The protein below binds the small molecule below.
Small molecule (SMILES): NCCC[C@H](N)C(=O)O

Sequence of chain 1.C:
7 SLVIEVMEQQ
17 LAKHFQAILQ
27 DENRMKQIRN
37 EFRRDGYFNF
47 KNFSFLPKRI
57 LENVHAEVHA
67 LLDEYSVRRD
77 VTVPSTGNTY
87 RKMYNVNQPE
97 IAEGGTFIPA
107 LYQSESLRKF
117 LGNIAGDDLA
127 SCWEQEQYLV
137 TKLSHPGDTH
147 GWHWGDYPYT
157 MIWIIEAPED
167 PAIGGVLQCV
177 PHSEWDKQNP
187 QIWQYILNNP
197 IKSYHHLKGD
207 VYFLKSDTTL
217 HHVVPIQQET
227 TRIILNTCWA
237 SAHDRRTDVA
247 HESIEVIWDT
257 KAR

Binding-site contacts:
Ligand atom CD contacts residue AKG1 of chain 1.Z at 3.9 Å.
Ligand atom NE contacts residue GLU132 of chain 1.C at 3.2 Å (salt-bridge).
Ligand atom O contacts residue ARG87 of chain 1.C at 3.1 Å (salt-bridge).
Ligand atom N contacts residue TRP150 of chain 1.C at 3.0 Å (h-bond).
Ligand atom CB contacts residue TRP254 of chain 1.C at 3.6 Å (hydrophobic).
Ligand atom OXT contacts residue ILE253 of chain 1.C at 4.0 Å.
Ligand atom NE contacts residue ASN232 of chain 1.C at 3.4 Å (h-bond).
Ligand atom OXT contacts residue SER249 of chain 1.C at 3.3 Å.
Ligand atom OXT contacts residue THR82 of chain 1.C at 4.1 Å.
Ligand atom C contacts residue TRP150 of chain 1.C at 4.2 Å (hydrophobic).
Ligand atom CB contacts residue ILE250 of chain 1.C at 3.7 Å (hydrophobic).
Ligand atom CD contacts residue ASN232 of chain 1.C at 3.8 Å.
Ligand atom CD contacts residue LEU135 of chain 1.C at 3.8 Å (hydrophobic).
Ligand atom N contacts residue TRP181 of chain 1.C at 3.9 Å.
Ligand atom CD contacts residue GLU132 of chain 1.C at 3.7 Å.
Ligand atom C contacts residue ARG87 of chain 1.C at 3.5 Å.
Ligand atom CD contacts residue ILE250 of chain 1.C at 3.7 Å (hydrophobic).
Ligand atom CA contacts residue SER249 of chain 1.C at 3.8 Å.
Ligand atom NE contacts residue CYS234 of chain 1.C at 4.2 Å.
Ligand atom CA contacts residue TRP150 of chain 1.C at 3.4 Å (hydrophobic).
Ligand atom O contacts residue TRP254 of chain 1.C at 4.2 Å.
Ligand atom CD contacts residue TRP254 of chain 1.C at 3.9 Å (hydrophobic).
Ligand atom N contacts residue GLY151 of chain 1.C at 4.2 Å.
Ligand atom O contacts residue HIS149 of chain 1.C at 3.6 Å.
Ligand atom OXT contacts residue ARG87 of chain 1.C at 2.8 Å (salt-bridge).
Ligand atom C contacts residue ILE253 of chain 1.C at 4.0 Å (hydrophobic).
Ligand atom CA contacts residue HIS149 of chain 1.C at 3.5 Å.
Ligand atom CG contacts residue GLU132 of chain 1.C at 3.6 Å.
Ligand atom C contacts residue HIS149 of chain 1.C at 3.5 Å.
Ligand atom C contacts residue SER249 of chain 1.C at 4.0 Å.
Ligand atom O contacts residue HIS146 of chain 1.C at 2.8 Å (h-bond).
Ligand atom NE contacts residue LEU135 of chain 1.C at 3.9 Å.
Ligand atom CB contacts residue SER249 of chain 1.C at 4.2 Å.
Ligand atom CB contacts residue AKG1 of chain 1.Z at 4.2 Å.
Ligand atom C contacts residue HIS146 of chain 1.C at 4.0 Å.
Ligand atom O contacts residue ILE253 of chain 1.C at 3.6 Å.
Ligand atom CG contacts residue AKG1 of chain 1.Z at 3.9 Å.
Ligand atom N contacts residue SER249 of chain 1.C at 2.9 Å (h-bond).
Ligand atom OXT contacts residue HIS149 of chain 1.C at 3.8 Å.
Ligand atom CG contacts residue ILE250 of chain 1.C at 3.9 Å (hydrophobic).